Binding-site contacts:
Ligand atom C13 contacts residue TRP72 of chain 1.I at 3.6 Å (hydrophobic).
Ligand atom C14 contacts residue CYS206 of chain 1.H at 3.7 Å (hydrophobic).
Ligand atom C5 contacts residue TRP162 of chain 1.H at 3.1 Å (hydrophobic).
Ligand atom O2 contacts residue MET133 of chain 1.I at 3.8 Å.
Ligand atom C7 contacts residue TRP162 of chain 1.H at 3.9 Å (hydrophobic).
Ligand atom C2 contacts residue TRP72 of chain 1.I at 3.8 Å (hydrophobic).
Ligand atom C6 contacts residue TRP162 of chain 1.H at 4.0 Å (hydrophobic).
Ligand atom C10 contacts residue TRP162 of chain 1.H at 3.4 Å (hydrophobic).
Ligand atom O1 contacts residue CYS206 of chain 1.H at 3.0 Å.
Ligand atom N1 contacts residue TRP162 of chain 1.H at 2.7 Å (h-bond).
Ligand atom O3 contacts residue TRP162 of chain 1.H at 3.9 Å.
Ligand atom C16 contacts residue LEU121 of chain 1.I at 3.9 Å (hydrophobic).
Ligand atom C2 contacts residue TRP162 of chain 1.H at 4.0 Å (hydrophobic).
Ligand atom C16 contacts residue TYR132 of chain 1.I at 3.8 Å (hydrophobic).
Ligand atom C9 contacts residue TYR204 of chain 1.H at 3.7 Å (hydrophobic).
Ligand atom O3 contacts residue THR163 of chain 1.H at 3.5 Å.
Ligand atom N1 contacts residue TYR108 of chain 1.H at 3.5 Å (h-bond).
Ligand atom C16 contacts residue LEU131 of chain 1.I at 3.2 Å (hydrophobic).
Ligand atom C10 contacts residue TYR108 of chain 1.H at 3.4 Å (hydrophobic).
Ligand atom C7 contacts residue THR163 of chain 1.H at 3.9 Å.
Ligand atom C15 contacts residue CYS206 of chain 1.H at 3.9 Å (hydrophobic).
Ligand atom C1 contacts residue TYR108 of chain 1.H at 3.2 Å (hydrophobic).
Ligand atom C3 contacts residue TYR211 of chain 1.H at 3.4 Å (hydrophobic).
Ligand atom O1 contacts residue MET133 of chain 1.I at 3.5 Å (h-bond).
Ligand atom C13 contacts residue MET133 of chain 1.I at 3.6 Å (hydrophobic).
Ligand atom C1 contacts residue TRP162 of chain 1.H at 3.5 Å (hydrophobic).
Ligand atom C14 contacts residue MET133 of chain 1.I at 3.3 Å (hydrophobic).
Ligand atom O1 contacts residue GLN74 of chain 1.I at 3.6 Å (h-bond).
Ligand atom C4 contacts residue TRP162 of chain 1.H at 3.2 Å (hydrophobic).
Ligand atom C10 contacts residue TYR204 of chain 1.H at 3.7 Å (hydrophobic).
Ligand atom C15 contacts residue MET133 of chain 1.I at 3.5 Å (hydrophobic).
Ligand atom C10 contacts residue TYR211 of chain 1.H at 3.9 Å (hydrophobic).
Ligand atom C3 contacts residue TRP162 of chain 1.H at 3.6 Å (hydrophobic).
Ligand atom C8 contacts residue TYR211 of chain 1.H at 4.0 Å (hydrophobic).
Ligand atom C9 contacts residue TYR211 of chain 1.H at 3.5 Å (hydrophobic).
Ligand atom C8 contacts residue TRP162 of chain 1.H at 3.4 Å (hydrophobic).
Ligand atom C2 contacts residue TYR108 of chain 1.H at 3.8 Å (hydrophobic).
Ligand atom C16 contacts residue MET133 of chain 1.I at 3.3 Å (hydrophobic).
Ligand atom C9 contacts residue TRP162 of chain 1.H at 4.0 Å (hydrophobic).
Ligand atom C2 contacts residue TYR204 of chain 1.H at 4.1 Å (hydrophobic).

A small-molecule ligand and the protein it binds are described below.
Small molecule (SMILES): CO[C@H]1CC=C2CCN3CCC4=C(CC(=O)OC4)[C@]23C1

Sequence of chain 1.I:
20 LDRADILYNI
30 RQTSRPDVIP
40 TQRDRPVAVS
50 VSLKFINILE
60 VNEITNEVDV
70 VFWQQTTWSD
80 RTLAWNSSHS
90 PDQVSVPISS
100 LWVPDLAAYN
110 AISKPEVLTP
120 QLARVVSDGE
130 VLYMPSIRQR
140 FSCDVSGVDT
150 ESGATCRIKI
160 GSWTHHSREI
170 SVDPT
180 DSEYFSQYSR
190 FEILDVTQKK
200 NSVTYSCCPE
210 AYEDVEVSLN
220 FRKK

Sequence of chain 1.H:
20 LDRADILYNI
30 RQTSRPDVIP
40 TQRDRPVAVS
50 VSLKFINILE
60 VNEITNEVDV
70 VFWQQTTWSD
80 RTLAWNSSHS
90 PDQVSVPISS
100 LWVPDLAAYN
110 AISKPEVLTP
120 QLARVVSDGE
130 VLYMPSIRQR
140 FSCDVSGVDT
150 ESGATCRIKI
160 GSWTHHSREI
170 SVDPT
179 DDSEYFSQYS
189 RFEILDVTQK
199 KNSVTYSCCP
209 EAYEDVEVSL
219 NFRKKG